Sequence of chain 1.C:
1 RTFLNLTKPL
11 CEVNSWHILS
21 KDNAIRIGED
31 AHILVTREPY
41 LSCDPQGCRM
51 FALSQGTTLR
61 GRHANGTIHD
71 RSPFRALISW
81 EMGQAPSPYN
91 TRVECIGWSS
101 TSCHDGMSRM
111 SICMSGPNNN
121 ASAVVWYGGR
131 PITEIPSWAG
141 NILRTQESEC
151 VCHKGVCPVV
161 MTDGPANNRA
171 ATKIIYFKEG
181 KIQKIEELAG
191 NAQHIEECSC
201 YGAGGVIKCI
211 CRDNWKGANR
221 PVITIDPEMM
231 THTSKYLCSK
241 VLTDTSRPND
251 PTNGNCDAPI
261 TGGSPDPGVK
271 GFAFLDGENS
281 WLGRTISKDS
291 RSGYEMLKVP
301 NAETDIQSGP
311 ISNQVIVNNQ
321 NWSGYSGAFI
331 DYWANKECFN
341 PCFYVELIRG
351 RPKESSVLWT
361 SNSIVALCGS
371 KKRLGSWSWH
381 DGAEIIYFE

Sequence of chain 1.D:
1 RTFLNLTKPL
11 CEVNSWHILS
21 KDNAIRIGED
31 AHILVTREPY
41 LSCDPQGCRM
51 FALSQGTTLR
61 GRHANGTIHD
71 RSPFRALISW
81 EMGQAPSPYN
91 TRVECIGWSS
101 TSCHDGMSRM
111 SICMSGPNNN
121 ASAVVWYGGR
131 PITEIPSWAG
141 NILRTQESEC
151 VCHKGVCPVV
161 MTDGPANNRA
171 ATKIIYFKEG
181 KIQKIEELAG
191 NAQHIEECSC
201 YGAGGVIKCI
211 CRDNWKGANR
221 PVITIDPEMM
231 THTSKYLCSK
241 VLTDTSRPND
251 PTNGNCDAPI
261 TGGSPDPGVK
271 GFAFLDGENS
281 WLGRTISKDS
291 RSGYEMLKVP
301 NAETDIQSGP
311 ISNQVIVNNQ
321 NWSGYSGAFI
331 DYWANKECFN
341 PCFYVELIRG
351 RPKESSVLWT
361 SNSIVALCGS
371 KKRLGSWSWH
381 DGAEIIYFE

Binding-site contacts:
Ligand atom C6 contacts residue GLY375 of chain 1.D at 4.0 Å.
Ligand atom C3 contacts residue BMA1 of chain 1.JA at 3.4 Å.
Ligand atom O7 contacts residue ASN120 of chain 1.C at 3.8 Å.
Ligand atom C1 contacts residue GLY375 of chain 1.D at 4.0 Å.
Ligand atom C7 contacts residue ASN119 of chain 1.C at 4.3 Å.
Ligand atom O3 contacts residue SER312 of chain 1.D at 3.2 Å.
Ligand atom O6 contacts residue SER376 of chain 1.D at 3.5 Å (h-bond).
Ligand atom O5 contacts residue GLY375 of chain 1.D at 3.3 Å.
Ligand atom C4 contacts residue ASN313 of chain 1.D at 4.0 Å.
Ligand atom O3 contacts residue BMA1 of chain 1.JA at 2.7 Å (h-bond).
Ligand atom C7 contacts residue SER312 of chain 1.D at 4.3 Å.
Ligand atom N2 contacts residue ASN313 of chain 1.D at 3.0 Å (h-bond).
Ligand atom O5 contacts residue SER376 of chain 1.D at 3.8 Å.
Ligand atom O7 contacts residue ASN119 of chain 1.C at 4.0 Å.
Ligand atom C6 contacts residue LEU374 of chain 1.D at 3.1 Å (hydrophobic).
Ligand atom O5 contacts residue LEU374 of chain 1.D at 4.2 Å.
Ligand atom O6 contacts residue LEU374 of chain 1.D at 3.9 Å.
Ligand atom O4 contacts residue BMA1 of chain 1.JA at 2.4 Å.
Ligand atom C7 contacts residue ASN120 of chain 1.C at 3.3 Å.
Ligand atom C5 contacts residue GLY375 of chain 1.D at 4.0 Å.
Ligand atom N2 contacts residue SER312 of chain 1.D at 4.1 Å.
Ligand atom C4 contacts residue BMA1 of chain 1.JA at 2.9 Å.
Ligand atom O5 contacts residue ASN120 of chain 1.C at 3.7 Å.
Ligand atom C1 contacts residue ASN120 of chain 1.C at 2.5 Å.
Ligand atom O3 contacts residue ILE311 of chain 1.D at 4.0 Å.
Ligand atom O3 contacts residue ASN313 of chain 1.D at 3.4 Å (h-bond).
Ligand atom O4 contacts residue ASN313 of chain 1.D at 3.3 Å (h-bond).
Ligand atom C5 contacts residue LEU374 of chain 1.D at 4.0 Å (hydrophobic).
Ligand atom C8 contacts residue ASN120 of chain 1.C at 3.8 Å.
Ligand atom C6 contacts residue BMA1 of chain 1.JA at 4.3 Å.
Ligand atom C2 contacts residue ASN313 of chain 1.D at 4.0 Å.
Ligand atom C8 contacts residue ASN313 of chain 1.D at 3.5 Å.
Ligand atom C5 contacts residue BMA1 of chain 1.JA at 4.2 Å.
Ligand atom O6 contacts residue BMA1 of chain 1.JA at 4.3 Å.
Ligand atom C2 contacts residue ASN120 of chain 1.C at 3.3 Å.
Ligand atom N2 contacts residue ASN120 of chain 1.C at 2.9 Å (h-bond).
Ligand atom C8 contacts residue ASN14 of chain 1.D at 3.8 Å.
Ligand atom C8 contacts residue ASN119 of chain 1.C at 3.9 Å.
Ligand atom C3 contacts residue ASN313 of chain 1.D at 3.5 Å.
Ligand atom C7 contacts residue ASN313 of chain 1.D at 3.7 Å.

The small molecule below binds the protein below.
Small molecule (SMILES): CC(=O)N[C@H]1[C@H](O[C@H]2[C@H](O)[C@@H](NC(C)=O)CO[C@@H]2CO)O[C@H](CO)[C@@H](O)[C@@H]1O